Sequence of chain 1.A:
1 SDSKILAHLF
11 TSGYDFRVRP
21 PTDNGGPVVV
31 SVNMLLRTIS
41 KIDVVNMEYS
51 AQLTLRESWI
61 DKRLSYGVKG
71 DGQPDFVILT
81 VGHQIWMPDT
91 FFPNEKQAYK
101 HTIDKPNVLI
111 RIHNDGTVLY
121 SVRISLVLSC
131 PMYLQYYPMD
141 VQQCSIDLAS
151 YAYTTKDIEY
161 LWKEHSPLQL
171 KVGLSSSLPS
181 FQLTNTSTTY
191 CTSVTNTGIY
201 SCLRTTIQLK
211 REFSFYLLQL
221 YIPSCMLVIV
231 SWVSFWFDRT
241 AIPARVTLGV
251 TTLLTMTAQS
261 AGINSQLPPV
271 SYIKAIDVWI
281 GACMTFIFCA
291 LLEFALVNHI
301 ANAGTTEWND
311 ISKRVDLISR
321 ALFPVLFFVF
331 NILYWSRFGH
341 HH

This protein binds this small molecule.
Small molecule (SMILES): CC(=O)N[C@@H]1[C@@H](O)[C@H](O)[C@@H](CO)O[C@H]1O

Binding-site contacts:
Ligand atom C8 contacts residue ASN185 of chain 1.A at 4.4 Å.
Ligand atom C8 contacts residue GLN143 of chain 1.A at 4.5 Å.
Ligand atom C5 contacts residue ASN185 of chain 1.A at 3.6 Å.
Ligand atom C1 contacts residue ASN185 of chain 1.A at 1.4 Å.
Ligand atom C7 contacts residue ASN185 of chain 1.A at 3.9 Å.
Ligand atom C1 contacts residue GLN208 of chain 1.A at 4.3 Å.
Ligand atom C7 contacts residue GLN208 of chain 1.A at 4.2 Å.
Ligand atom N2 contacts residue ASN185 of chain 1.A at 2.8 Å (h-bond).
Ligand atom O5 contacts residue ASN185 of chain 1.A at 2.5 Å (h-bond).
Ligand atom N2 contacts residue GLN208 of chain 1.A at 3.6 Å.
Ligand atom C8 contacts residue GLN208 of chain 1.A at 3.6 Å.
Ligand atom C2 contacts residue ASN185 of chain 1.A at 2.5 Å.
Ligand atom C3 contacts residue ASN185 of chain 1.A at 3.7 Å.
Ligand atom C4 contacts residue ASN185 of chain 1.A at 4.2 Å.